A protein and the small-molecule ligand that binds it are described below.
Small molecule (SMILES): CC(C)C[C@H](NC(=O)[C@@H](NC(=O)[C@H](CCCCN(C)C)NC(=O)[C@H](CCCN=C(N)N)NC(=O)[C@H](Cc1cnc[nH]1)NC(=O)[C@H](C)N)C(C)C)C(=O)N[C@@H](CCCN=C(N)N)C(=O)N[C@@H](C)C(=O)N[C@H](C=O)CC(N)=O

Binding-site contacts:
Ligand atom O contacts residue TYR101 of chain 1.C at 3.4 Å (h-bond).
Ligand atom CB contacts residue GLU95 of chain 1.C at 3.7 Å.
Ligand atom NH1 contacts residue ASP96 of chain 1.C at 2.9 Å (salt-bridge).
Ligand atom CG1 contacts residue ASP42 of chain 1.C at 3.2 Å.
Ligand atom C contacts residue TYR101 of chain 1.C at 3.3 Å (hydrophobic).
Ligand atom CZ contacts residue GLU95 of chain 1.C at 3.3 Å.
Ligand atom CA contacts residue GLU95 of chain 1.C at 3.4 Å.
Ligand atom O contacts residue TYR101 of chain 1.C at 2.8 Å (h-bond).
Ligand atom C contacts residue GLU95 of chain 1.C at 3.6 Å.
Ligand atom CA contacts residue GLU95 of chain 1.C at 3.6 Å.
Ligand atom NH1 contacts residue MET97 of chain 1.C at 3.6 Å.
Ligand atom NE contacts residue ASP42 of chain 1.C at 3.5 Å (salt-bridge).
Ligand atom CH2 contacts residue ASP76 of chain 1.C at 3.6 Å.
Ligand atom N contacts residue ASP42 of chain 1.C at 3.5 Å (salt-bridge).
Ligand atom CB contacts residue GLU95 of chain 1.C at 3.1 Å.
Ligand atom CZ contacts residue ILE40 of chain 1.C at 3.3 Å (hydrophobic).
Ligand atom NE contacts residue GLU95 of chain 1.C at 3.6 Å (salt-bridge).
Ligand atom CA contacts residue ASP42 of chain 1.C at 3.7 Å.
Ligand atom CH1 contacts residue PHE71 of chain 1.C at 3.4 Å (hydrophobic).
Ligand atom NH2 contacts residue ASP42 of chain 1.C at 3.5 Å (salt-bridge).
Ligand atom O contacts residue GLU95 of chain 1.C at 3.6 Å (salt-bridge).
Ligand atom NH1 contacts residue TYR101 of chain 1.C at 3.1 Å.
Ligand atom NH2 contacts residue PRO41 of chain 1.C at 2.9 Å (h-bond).
Ligand atom NH2 contacts residue ASP96 of chain 1.C at 2.6 Å (salt-bridge).
Ligand atom N contacts residue TYR101 of chain 1.C at 3.5 Å (h-bond).
Ligand atom CH1 contacts residue GLU93 of chain 1.C at 3.2 Å.
Ligand atom N contacts residue ASP42 of chain 1.C at 2.8 Å (salt-bridge).
Ligand atom CG contacts residue TYR101 of chain 1.C at 3.5 Å (hydrophobic).
Ligand atom N contacts residue GLU95 of chain 1.C at 2.8 Å (salt-bridge).
Ligand atom NH1 contacts residue GLU95 of chain 1.C at 3.1 Å (salt-bridge).
Ligand atom CH1 contacts residue TRP70 of chain 1.C at 3.5 Å (hydrophobic).
Ligand atom CA contacts residue GLU95 of chain 1.C at 3.7 Å.
Ligand atom NH2 contacts residue ILE40 of chain 1.C at 2.2 Å (h-bond).
Ligand atom N contacts residue GLU95 of chain 1.C at 2.6 Å (salt-bridge).
Ligand atom C contacts residue TYR101 of chain 1.C at 3.7 Å (hydrophobic).
Ligand atom NH2 contacts residue GLU95 of chain 1.C at 3.2 Å.
Ligand atom C contacts residue TYR101 of chain 1.C at 3.3 Å (hydrophobic).
Ligand atom CG contacts residue ASP42 of chain 1.C at 3.7 Å.
Ligand atom CZ contacts residue ASP96 of chain 1.C at 3.2 Å.
Ligand atom CD contacts residue TRP70 of chain 1.C at 3.6 Å (hydrophobic).

Sequence of chain 1.C:
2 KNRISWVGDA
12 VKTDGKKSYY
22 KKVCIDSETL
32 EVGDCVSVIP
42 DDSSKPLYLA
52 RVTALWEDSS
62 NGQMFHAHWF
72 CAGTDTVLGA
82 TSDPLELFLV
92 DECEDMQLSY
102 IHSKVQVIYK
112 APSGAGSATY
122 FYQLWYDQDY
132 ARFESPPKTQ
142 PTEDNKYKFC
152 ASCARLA